A protein and the small-molecule ligand that binds it are described below.
Small molecule (SMILES): CC(C)C[C@H](NC(=O)CN)C(=O)N[C@H](C(=O)N[C@H](C(=O)NCC(=O)N[C@@H](CO)C(=O)N[C@@H](CC(C)C)C(=O)N[C@@H](CCCN=C(N)N)C(=O)NCC=O)C(C)C)[C@@H](C)O

Sequence of chain 2.A:
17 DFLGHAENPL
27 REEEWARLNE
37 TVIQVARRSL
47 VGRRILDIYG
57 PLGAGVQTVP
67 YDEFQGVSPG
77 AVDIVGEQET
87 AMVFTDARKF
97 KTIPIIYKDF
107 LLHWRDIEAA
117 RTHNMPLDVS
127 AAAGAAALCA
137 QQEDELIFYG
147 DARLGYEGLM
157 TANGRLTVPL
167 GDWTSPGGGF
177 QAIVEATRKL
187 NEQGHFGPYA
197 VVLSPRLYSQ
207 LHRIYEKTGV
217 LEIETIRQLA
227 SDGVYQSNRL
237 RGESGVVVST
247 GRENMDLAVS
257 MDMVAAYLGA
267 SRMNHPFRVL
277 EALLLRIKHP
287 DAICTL

Binding-site contacts:
Ligand atom NH2 contacts residue ARG50 of chain 2.A at 3.3 Å (salt-bridge).
Ligand atom OG1 contacts residue ASP258 of chain 2.A at 3.3 Å.
Ligand atom O contacts residue ARG43 of chain 2.A at 3.0 Å (salt-bridge).
Ligand atom NE contacts residue ASP53 of chain 2.A at 3.7 Å.
Ligand atom O contacts residue ARG43 of chain 2.A at 3.1 Å (salt-bridge).
Ligand atom O contacts residue ARG49 of chain 2.A at 3.1 Å (salt-bridge).
Ligand atom N contacts residue ASP258 of chain 2.A at 2.9 Å (salt-bridge).
Ligand atom CD contacts residue ARG50 of chain 2.A at 3.6 Å.
Ligand atom CA contacts residue ASP258 of chain 2.A at 3.7 Å.
Ligand atom NH1 contacts residue THR246 of chain 2.A at 3.0 Å (h-bond).
Ligand atom CD contacts residue LEU52 of chain 2.A at 3.5 Å (hydrophobic).
Ligand atom C contacts residue ILE39 of chain 2.A at 3.6 Å (hydrophobic).
Ligand atom N contacts residue ARG49 of chain 2.A at 3.0 Å (salt-bridge).
Ligand atom OG1 contacts residue MET259 of chain 2.A at 2.8 Å (h-bond).
Ligand atom CG2 contacts residue ALA42 of chain 2.A at 3.7 Å (hydrophobic).
Ligand atom CA contacts residue ARG49 of chain 2.A at 3.5 Å.
Ligand atom N contacts residue ILE39 of chain 2.A at 3.7 Å.
Ligand atom N contacts residue ASP258 of chain 2.A at 2.8 Å (salt-bridge).
Ligand atom N contacts residue ARG49 of chain 2.A at 3.6 Å.
Ligand atom N contacts residue ASP258 of chain 2.A at 3.0 Å (salt-bridge).
Ligand atom CA contacts residue ARG50 of chain 2.A at 3.5 Å.
Ligand atom O contacts residue ARG50 of chain 2.A at 3.6 Å.
Ligand atom CB contacts residue ASP258 of chain 2.A at 3.7 Å.
Ligand atom CD2 contacts residue ASP258 of chain 2.A at 3.5 Å.
Ligand atom CD2 contacts residue ARG43 of chain 2.A at 3.7 Å.
Ligand atom CB contacts residue MET259 of chain 2.A at 3.8 Å (hydrophobic).
Ligand atom CA contacts residue ASP258 of chain 2.A at 3.7 Å.
Ligand atom CG2 contacts residue MET259 of chain 2.A at 3.7 Å (hydrophobic).
Ligand atom C contacts residue ASP258 of chain 2.A at 3.7 Å.
Ligand atom O contacts residue ILE39 of chain 2.A at 3.6 Å.
Ligand atom C contacts residue ARG49 of chain 2.A at 3.4 Å.
Ligand atom NH1 contacts residue ASP228 of chain 2.A at 2.7 Å (salt-bridge).
Ligand atom CB contacts residue ILE39 of chain 2.A at 3.6 Å (hydrophobic).
Ligand atom CB contacts residue ARG49 of chain 2.A at 3.5 Å.
Ligand atom CA contacts residue ASP258 of chain 2.A at 3.5 Å.
Ligand atom N contacts residue ARG49 of chain 2.A at 3.6 Å.
Ligand atom CB contacts residue ASP258 of chain 2.A at 3.5 Å.
Ligand atom CB contacts residue ARG50 of chain 2.A at 3.7 Å.
Ligand atom OG1 contacts residue ILE39 of chain 2.A at 3.5 Å.
Ligand atom C contacts residue ASP258 of chain 2.A at 3.6 Å.